Sequence of chain 1.J:
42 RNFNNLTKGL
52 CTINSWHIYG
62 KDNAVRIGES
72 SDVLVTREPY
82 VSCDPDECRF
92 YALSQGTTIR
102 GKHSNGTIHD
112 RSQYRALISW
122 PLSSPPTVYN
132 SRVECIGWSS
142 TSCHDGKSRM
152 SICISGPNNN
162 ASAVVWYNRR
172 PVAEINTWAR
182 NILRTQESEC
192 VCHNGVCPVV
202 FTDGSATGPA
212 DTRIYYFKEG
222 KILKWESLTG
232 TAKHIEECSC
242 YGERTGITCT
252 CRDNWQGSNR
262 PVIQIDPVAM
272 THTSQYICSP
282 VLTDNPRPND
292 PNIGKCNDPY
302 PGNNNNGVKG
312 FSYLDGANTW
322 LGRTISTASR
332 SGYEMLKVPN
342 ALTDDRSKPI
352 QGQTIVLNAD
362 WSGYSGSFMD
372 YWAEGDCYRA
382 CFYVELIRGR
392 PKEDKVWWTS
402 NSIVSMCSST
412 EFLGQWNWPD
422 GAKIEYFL

Sequence of chain 1.G:
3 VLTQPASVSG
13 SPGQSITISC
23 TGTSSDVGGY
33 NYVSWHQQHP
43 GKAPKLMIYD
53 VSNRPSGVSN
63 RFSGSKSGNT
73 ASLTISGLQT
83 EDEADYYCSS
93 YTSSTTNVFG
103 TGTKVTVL

This small molecule binds to this protein.
Small molecule (SMILES): CC(=O)N[C@H]1[C@H](O[C@H]2[C@H](O)[C@@H](NC(C)=O)CO[C@@H]2CO)O[C@H](CO)[C@@H](O[C@@H]2O[C@H](CO[C@H]3O[C@H](CO[C@H]4O[C@H](CO)[C@@H](O)[C@H](O)[C@@H]4O)[C@@H](O)[C@H](O[C@H]4O[C@H](CO)[C@@H](O)[C@H](O)[C@@H]4O)[C@@H]3O)[C@@H](O)[C@H](O[C@H]3O[C@H](CO)[C@@H](O)[C@H](O)[C@@H]3O[C@H]3O[C@H](CO)[C@@H](O)[C@H](O)[C@@H]3O[C@H]3O[C@H](CO)[C@@H](O)[C@H](O)[C@@H]3O)[C@@H]2O)[C@@H]1O

Binding-site contacts:
Ligand atom O6 contacts residue ILE351 of chain 1.J at 3.6 Å.
Ligand atom C3 contacts residue ASN290 of chain 1.J at 3.7 Å.
Ligand atom C8 contacts residue PHE413 of chain 1.J at 3.7 Å (hydrophobic).
Ligand atom O4 contacts residue THR328 of chain 1.J at 3.7 Å.
Ligand atom C3 contacts residue ASN161 of chain 1.I at 3.7 Å.
Ligand atom O4 contacts residue ASP291 of chain 1.J at 3.7 Å.
Ligand atom O5 contacts residue ARG324 of chain 1.J at 3.8 Å.
Ligand atom O4 contacts residue ARG288 of chain 1.J at 3.4 Å (salt-bridge).
Ligand atom O6 contacts residue LYS349 of chain 1.J at 3.7 Å.
Ligand atom O4 contacts residue SER95 of chain 1.G at 2.6 Å (h-bond).
Ligand atom O2 contacts residue ASN290 of chain 1.J at 3.0 Å (h-bond).
Ligand atom O4 contacts residue ARG324 of chain 1.J at 3.7 Å.
Ligand atom O3 contacts residue GLY353 of chain 1.J at 3.3 Å (h-bond).
Ligand atom N2 contacts residue ASN161 of chain 1.I at 2.8 Å (h-bond).
Ligand atom O4 contacts residue GLY353 of chain 1.J at 3.8 Å.
Ligand atom O2 contacts residue GLY353 of chain 1.J at 3.4 Å.
Ligand atom C3 contacts residue GLY353 of chain 1.J at 3.4 Å.
Ligand atom C6 contacts residue LEU414 of chain 1.J at 3.2 Å (hydrophobic).
Ligand atom C2 contacts residue ASN290 of chain 1.J at 3.8 Å.
Ligand atom O3 contacts residue GLU335 of chain 1.J at 2.7 Å (salt-bridge).
Ligand atom O5 contacts residue GLY415 of chain 1.J at 3.4 Å.
Ligand atom C2 contacts residue ASN161 of chain 1.I at 2.4 Å.
Ligand atom O7 contacts residue ASN161 of chain 1.I at 3.3 Å (h-bond).
Ligand atom O5 contacts residue ASN161 of chain 1.I at 2.4 Å (h-bond).
Ligand atom C6 contacts residue ILE351 of chain 1.J at 3.6 Å (hydrophobic).
Ligand atom O4 contacts residue GLU335 of chain 1.J at 3.1 Å (salt-bridge).
Ligand atom C4 contacts residue THR328 of chain 1.J at 3.8 Å.
Ligand atom C5 contacts residue ASN161 of chain 1.I at 3.7 Å.
Ligand atom C6 contacts residue ILE326 of chain 1.J at 3.4 Å (hydrophobic).
Ligand atom C8 contacts residue ASN160 of chain 1.I at 3.6 Å.
Ligand atom C7 contacts residue ASN161 of chain 1.I at 3.2 Å.
Ligand atom O3 contacts residue ARG324 of chain 1.J at 3.3 Å (salt-bridge).
Ligand atom O5 contacts residue GLN416 of chain 1.J at 3.7 Å.
Ligand atom O6 contacts residue SER27 of chain 1.G at 3.6 Å (h-bond).
Ligand atom C1 contacts residue ASN161 of chain 1.I at 1.4 Å.
Ligand atom C3 contacts residue GLU335 of chain 1.J at 3.5 Å.
Ligand atom C6 contacts residue ARG288 of chain 1.J at 3.8 Å.
Ligand atom O3 contacts residue ASN290 of chain 1.J at 2.8 Å (h-bond).
Ligand atom O6 contacts residue ILE326 of chain 1.J at 2.8 Å (h-bond).
Ligand atom O3 contacts residue ASP291 of chain 1.J at 2.9 Å (salt-bridge).

Sequence of chain 1.I:
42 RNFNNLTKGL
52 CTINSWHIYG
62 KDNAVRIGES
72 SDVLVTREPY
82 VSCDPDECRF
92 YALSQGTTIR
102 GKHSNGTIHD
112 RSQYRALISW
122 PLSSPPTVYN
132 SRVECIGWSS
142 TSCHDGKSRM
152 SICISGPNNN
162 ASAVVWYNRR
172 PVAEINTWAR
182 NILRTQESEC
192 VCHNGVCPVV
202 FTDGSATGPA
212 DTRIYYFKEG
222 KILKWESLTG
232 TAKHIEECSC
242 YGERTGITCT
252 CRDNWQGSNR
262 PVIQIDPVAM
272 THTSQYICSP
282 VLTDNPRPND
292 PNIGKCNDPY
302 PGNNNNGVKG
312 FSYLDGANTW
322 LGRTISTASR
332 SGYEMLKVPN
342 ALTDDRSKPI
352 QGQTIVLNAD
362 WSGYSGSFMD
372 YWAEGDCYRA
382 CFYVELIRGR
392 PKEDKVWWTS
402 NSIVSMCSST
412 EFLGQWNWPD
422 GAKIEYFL